A small-molecule ligand and the protein it binds are described below.
Small molecule (SMILES): CC(=O)N[C@@H]1[C@@H](O)[C@H](O)[C@@H](CO)O[C@H]1O

Binding-site contacts:
Ligand atom C7 contacts residue PRO81 of chain 1.A at 4.2 Å (hydrophobic).
Ligand atom C1 contacts residue ASN82 of chain 1.A at 1.4 Å.
Ligand atom C6 contacts residue ASP28 of chain 1.A at 3.6 Å.
Ligand atom O6 contacts residue ASP28 of chain 1.A at 3.2 Å (salt-bridge).
Ligand atom C2 contacts residue ASN82 of chain 1.A at 2.6 Å.
Ligand atom O7 contacts residue ASN82 of chain 1.A at 4.2 Å.
Ligand atom C7 contacts residue ASN82 of chain 1.A at 3.9 Å.
Ligand atom N2 contacts residue ASN82 of chain 1.A at 3.1 Å (h-bond).
Ligand atom C5 contacts residue ASN82 of chain 1.A at 3.6 Å.
Ligand atom C4 contacts residue ASN82 of chain 1.A at 4.2 Å.
Ligand atom C3 contacts residue ASN82 of chain 1.A at 3.9 Å.
Ligand atom C8 contacts residue PRO81 of chain 1.A at 4.4 Å (hydrophobic).
Ligand atom O6 contacts residue PHE30 of chain 1.A at 4.5 Å.
Ligand atom C6 contacts residue ARG26 of chain 1.A at 4.2 Å.
Ligand atom O5 contacts residue ASN82 of chain 1.A at 2.3 Å (h-bond).
Ligand atom O7 contacts residue PRO81 of chain 1.A at 3.7 Å.

Sequence of chain 1.A:
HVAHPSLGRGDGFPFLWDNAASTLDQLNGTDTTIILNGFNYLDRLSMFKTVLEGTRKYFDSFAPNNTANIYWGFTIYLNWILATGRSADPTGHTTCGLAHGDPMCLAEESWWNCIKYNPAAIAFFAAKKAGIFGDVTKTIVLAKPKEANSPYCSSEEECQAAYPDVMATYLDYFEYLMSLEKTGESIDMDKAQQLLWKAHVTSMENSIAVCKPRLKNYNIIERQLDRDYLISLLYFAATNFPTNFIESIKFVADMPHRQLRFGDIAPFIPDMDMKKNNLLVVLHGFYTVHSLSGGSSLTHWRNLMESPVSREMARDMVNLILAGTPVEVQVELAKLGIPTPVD